The protein below binds the small molecule below.
Small molecule (SMILES): Nc1ncnc2c1ncn2[C@@H]1O[C@H](CO[P](=O)(O)OP(=O)(O)O)[C@@H](OP(=O)(O)O)[C@H]1O

Binding-site contacts:
Ligand atom O2A contacts residue GLY48 of chain 1.A at 3.1 Å (h-bond).
Ligand atom O1A contacts residue PHE277 of chain 1.A at 3.4 Å.
Ligand atom O1 contacts residue ARG124 of chain 1.A at 2.7 Å (salt-bridge).
Ligand atom C5 contacts residue TRP51 of chain 1.A at 3.7 Å (hydrophobic).
Ligand atom C2 contacts residue TRP51 of chain 1.A at 3.4 Å (hydrophobic).
Ligand atom C4 contacts residue LEU239 of chain 1.A at 3.6 Å (hydrophobic).
Ligand atom N1 contacts residue TRP51 of chain 1.A at 3.2 Å.
Ligand atom O4' contacts residue GLY48 of chain 1.A at 3.6 Å.
Ligand atom O3A contacts residue PHE277 of chain 1.A at 3.5 Å.
Ligand atom N6 contacts residue THR238 of chain 1.A at 3.3 Å.
Ligand atom O2' contacts residue GLY279 of chain 1.A at 2.8 Å (h-bond).
Ligand atom N6 contacts residue TRP51 of chain 1.A at 3.0 Å.
Ligand atom O5' contacts residue GLY48 of chain 1.A at 3.1 Å (h-bond).
Ligand atom O3' contacts residue ARG124 of chain 1.A at 3.0 Å (salt-bridge).
Ligand atom C6 contacts residue TRP51 of chain 1.A at 3.2 Å (hydrophobic).
Ligand atom C2 contacts residue TYR201 of chain 1.A at 3.4 Å (hydrophobic).
Ligand atom O2' contacts residue PHE277 of chain 1.A at 3.6 Å.
Ligand atom O2A contacts residue ASN49 of chain 1.A at 2.9 Å (h-bond).
Ligand atom C5 contacts residue LEU239 of chain 1.A at 3.4 Å (hydrophobic).
Ligand atom O3A contacts residue LYS46 of chain 1.A at 2.8 Å (salt-bridge).
Ligand atom C5' contacts residue LYS46 of chain 1.A at 3.5 Å.
Ligand atom O1A contacts residue ASN49 of chain 1.A at 3.6 Å.
Ligand atom N6 contacts residue MET242 of chain 1.A at 3.2 Å (h-bond).
Ligand atom O2 contacts residue GLY279 of chain 1.A at 3.4 Å.
Ligand atom N6 contacts residue LEU239 of chain 1.A at 3.4 Å (h-bond).
Ligand atom N6 contacts residue SER237 of chain 1.A at 2.6 Å (h-bond).
Ligand atom O1A contacts residue THR50 of chain 1.A at 2.5 Å (h-bond).
Ligand atom N3 contacts residue TYR201 of chain 1.A at 2.8 Å (h-bond).
Ligand atom O2A contacts residue LYS46 of chain 1.A at 3.5 Å (salt-bridge).
Ligand atom O3 contacts residue SER132 of chain 1.A at 2.7 Å (h-bond).
Ligand atom C2' contacts residue PHE277 of chain 1.A at 3.7 Å (hydrophobic).
Ligand atom O2 contacts residue GLY281 of chain 1.A at 2.7 Å (h-bond).
Ligand atom N1 contacts residue LEU239 of chain 1.A at 3.6 Å.
Ligand atom PA contacts residue ASN49 of chain 1.A at 3.6 Å.
Ligand atom O2A contacts residue ALA47 of chain 1.A at 3.2 Å (h-bond).
Ligand atom O2 contacts residue GLU280 of chain 1.A at 3.1 Å (salt-bridge).
Ligand atom O5' contacts residue LYS46 of chain 1.A at 3.5 Å.
Ligand atom N7 contacts residue MET242 of chain 1.A at 3.6 Å.
Ligand atom O3 contacts residue ARG135 of chain 1.A at 2.7 Å (salt-bridge).
Ligand atom C6 contacts residue LEU239 of chain 1.A at 3.4 Å (hydrophobic).

Sequence of chain 1.A:
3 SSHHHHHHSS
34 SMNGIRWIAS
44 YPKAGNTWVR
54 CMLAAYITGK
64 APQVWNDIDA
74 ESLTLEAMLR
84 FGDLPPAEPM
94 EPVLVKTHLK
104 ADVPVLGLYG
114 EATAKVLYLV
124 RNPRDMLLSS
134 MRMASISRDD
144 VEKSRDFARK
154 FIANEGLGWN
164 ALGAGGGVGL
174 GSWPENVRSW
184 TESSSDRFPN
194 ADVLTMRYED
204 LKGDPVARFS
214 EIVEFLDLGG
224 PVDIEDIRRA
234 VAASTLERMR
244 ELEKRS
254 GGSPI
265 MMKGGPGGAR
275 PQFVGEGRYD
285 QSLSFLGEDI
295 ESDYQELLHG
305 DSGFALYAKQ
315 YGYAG